A protein and the small-molecule ligand that binds it are described below.
Small molecule (SMILES): Cc1cc(CCCCCCCOc2ccc(C3=NCCO3)cc2)on1

Sequence of chain 1.C:
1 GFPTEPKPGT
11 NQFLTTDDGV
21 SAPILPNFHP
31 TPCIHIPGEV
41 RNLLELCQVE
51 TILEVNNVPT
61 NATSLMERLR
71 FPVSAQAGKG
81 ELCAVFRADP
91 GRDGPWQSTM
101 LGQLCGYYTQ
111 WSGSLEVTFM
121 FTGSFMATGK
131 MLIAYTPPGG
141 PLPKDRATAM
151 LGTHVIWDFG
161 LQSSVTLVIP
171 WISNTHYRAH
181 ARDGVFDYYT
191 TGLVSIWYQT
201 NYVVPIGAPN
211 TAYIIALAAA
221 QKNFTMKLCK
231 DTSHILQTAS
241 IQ

Sequence of chain 5.C:
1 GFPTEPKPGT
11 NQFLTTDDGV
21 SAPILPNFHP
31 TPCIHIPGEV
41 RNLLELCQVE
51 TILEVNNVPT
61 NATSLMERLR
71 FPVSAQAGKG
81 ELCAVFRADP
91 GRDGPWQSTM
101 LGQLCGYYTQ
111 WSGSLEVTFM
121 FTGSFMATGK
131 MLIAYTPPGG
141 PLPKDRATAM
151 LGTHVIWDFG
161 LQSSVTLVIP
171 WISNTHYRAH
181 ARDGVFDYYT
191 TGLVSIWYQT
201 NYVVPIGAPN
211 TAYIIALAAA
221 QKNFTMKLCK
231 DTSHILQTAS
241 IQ

Binding-site contacts:
Ligand atom O1A contacts residue TRP203 of chain 5.A at 3.3 Å.
Ligand atom C3C contacts residue PHE135 of chain 5.A at 3.8 Å (hydrophobic).
Ligand atom C3B contacts residue ASN228 of chain 5.A at 4.0 Å.
Ligand atom C6C contacts residue TYR201 of chain 5.A at 4.0 Å (hydrophobic).
Ligand atom C2C contacts residue VAL192 of chain 5.A at 3.7 Å (hydrophobic).
Ligand atom C3 contacts residue PHE155 of chain 5.A at 4.0 Å (hydrophobic).
Ligand atom C4B contacts residue TRP203 of chain 5.A at 3.6 Å (hydrophobic).
Ligand atom C5 contacts residue PHE233 of chain 5.A at 3.9 Å (hydrophobic).
Ligand atom C6B contacts residue ILE113 of chain 5.A at 4.0 Å (hydrophobic).
Ligand atom C5C contacts residue ILE111 of chain 5.A at 3.7 Å (hydrophobic).
Ligand atom C7C contacts residue MET230 of chain 5.A at 4.0 Å (hydrophobic).
Ligand atom N3A contacts residue ILE113 of chain 5.A at 3.7 Å.
Ligand atom C2A contacts residue TRP203 of chain 5.A at 3.6 Å (hydrophobic).
Ligand atom C5B contacts residue ASP112 of chain 5.A at 3.9 Å.
Ligand atom C4 contacts residue VAL190 of chain 5.A at 3.8 Å (hydrophobic).
Ligand atom N2 contacts residue PHE233 of chain 5.A at 3.8 Å.
Ligand atom C31 contacts residue VAL179 of chain 5.A at 3.5 Å (hydrophobic).
Ligand atom C4C contacts residue VAL192 of chain 5.A at 3.5 Å (hydrophobic).
Ligand atom O1B contacts residue TYR201 of chain 5.A at 3.4 Å.
Ligand atom C5A contacts residue ASN228 of chain 5.A at 4.0 Å.
Ligand atom C5B contacts residue ILE111 of chain 5.A at 4.0 Å (hydrophobic).
Ligand atom C2B contacts residue TRP203 of chain 5.A at 4.1 Å (hydrophobic).
Ligand atom N2 contacts residue PHE155 of chain 5.A at 3.6 Å.
Ligand atom C31 contacts residue PRO177 of chain 5.A at 3.9 Å (hydrophobic).
Ligand atom C4C contacts residue PHE135 of chain 5.A at 3.7 Å (hydrophobic).
Ligand atom C4B contacts residue ASN228 of chain 5.A at 4.0 Å.
Ligand atom O1 contacts residue PHE233 of chain 5.A at 3.1 Å.
Ligand atom C2B contacts residue TYR201 of chain 5.A at 3.4 Å (hydrophobic).
Ligand atom C5 contacts residue PHE155 of chain 5.A at 3.9 Å (hydrophobic).
Ligand atom O1 contacts residue PHE155 of chain 5.A at 3.5 Å.
Ligand atom N3A contacts residue ASP112 of chain 5.A at 2.8 Å (salt-bridge).
Ligand atom O1A contacts residue ASN228 of chain 5.A at 3.7 Å.
Ligand atom C4A contacts residue THR114 of chain 5.A at 3.6 Å.
Ligand atom C5B contacts residue ILE113 of chain 5.A at 3.5 Å (hydrophobic).
Ligand atom C4A contacts residue ASP112 of chain 5.A at 3.0 Å.
Ligand atom C4 contacts residue ILE24 of chain 5.C at 4.0 Å (hydrophobic).
Ligand atom C3B contacts residue TRP203 of chain 5.A at 3.2 Å (hydrophobic).
Ligand atom O1B contacts residue MET230 of chain 5.A at 4.0 Å.
Ligand atom C5C contacts residue PHE135 of chain 5.A at 3.5 Å (hydrophobic).
Ligand atom C31 contacts residue ILE24 of chain 5.C at 3.6 Å (hydrophobic).

Sequence of chain 5.A:
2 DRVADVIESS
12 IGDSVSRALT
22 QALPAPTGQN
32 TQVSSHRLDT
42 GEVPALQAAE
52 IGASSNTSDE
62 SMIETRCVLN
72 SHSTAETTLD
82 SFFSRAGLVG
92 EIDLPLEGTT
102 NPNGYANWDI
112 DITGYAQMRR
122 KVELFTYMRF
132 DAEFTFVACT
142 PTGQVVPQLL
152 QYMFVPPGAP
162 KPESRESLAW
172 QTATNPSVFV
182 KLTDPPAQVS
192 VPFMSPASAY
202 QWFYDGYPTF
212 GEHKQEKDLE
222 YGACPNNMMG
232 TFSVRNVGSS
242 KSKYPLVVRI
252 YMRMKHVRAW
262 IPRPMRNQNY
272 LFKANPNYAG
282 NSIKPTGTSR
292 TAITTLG